Binding-site contacts:
Ligand atom N24 contacts residue GLU94 of chain 1.B at 3.1 Å (salt-bridge).
Ligand atom C13 contacts residue GLY99 of chain 1.B at 3.9 Å.
Ligand atom O27 contacts residue CYS96 of chain 1.B at 3.0 Å (h-bond).
Ligand atom C16 contacts residue LEU146 of chain 1.B at 3.4 Å (hydrophobic).
Ligand atom C19 contacts residue GLY99 of chain 1.B at 3.7 Å.
Ligand atom N24 contacts residue LEU146 of chain 1.B at 3.7 Å.
Ligand atom C6 contacts residue LEU146 of chain 1.B at 3.9 Å (hydrophobic).
Ligand atom C14 contacts residue GLY99 of chain 1.B at 3.8 Å.
Ligand atom C4 contacts residue CYS96 of chain 1.B at 3.6 Å (hydrophobic).
Ligand atom F29 contacts residue ASP157 of chain 1.B at 4.0 Å.
Ligand atom C3 contacts residue ASP103 of chain 1.B at 3.4 Å.
Ligand atom C16 contacts residue GLU94 of chain 1.B at 3.9 Å.
Ligand atom N24 contacts residue PHE95 of chain 1.B at 4.0 Å.
Ligand atom O28 contacts residue LEU25 of chain 1.B at 3.3 Å.
Ligand atom C17 contacts residue LEU146 of chain 1.B at 3.5 Å (hydrophobic).
Ligand atom C15 contacts residue LYS48 of chain 1.B at 3.8 Å.
Ligand atom N24 contacts residue CYS96 of chain 1.B at 3.8 Å.
Ligand atom C14 contacts residue CYS96 of chain 1.B at 3.8 Å (hydrophobic).
Ligand atom C6 contacts residue MET93 of chain 1.B at 3.7 Å (hydrophobic).
Ligand atom C6 contacts residue VAL77 of chain 1.B at 3.6 Å (hydrophobic).
Ligand atom C37 contacts residue ASP103 of chain 1.B at 3.5 Å.
Ligand atom N23 contacts residue CYS96 of chain 1.B at 3.7 Å.
Ligand atom C5 contacts residue ALA156 of chain 1.B at 4.0 Å (hydrophobic).
Ligand atom C4 contacts residue PHE95 of chain 1.B at 3.6 Å (hydrophobic).
Ligand atom C5 contacts residue MET93 of chain 1.B at 3.1 Å (hydrophobic).
Ligand atom C12 contacts residue LEU146 of chain 1.B at 4.0 Å (hydrophobic).
Ligand atom C41 contacts residue ALA98 of chain 1.B at 3.9 Å (hydrophobic).
Ligand atom F29 contacts residue LYS48 of chain 1.B at 2.7 Å.
Ligand atom C40 contacts residue ASP103 of chain 1.B at 3.9 Å.
Ligand atom N23 contacts residue LEU25 of chain 1.B at 3.8 Å.
Ligand atom C20 contacts residue LEU146 of chain 1.B at 3.9 Å (hydrophobic).
Ligand atom C21 contacts residue CYS96 of chain 1.B at 3.7 Å (hydrophobic).
Ligand atom C14 contacts residue LEU25 of chain 1.B at 3.6 Å (hydrophobic).
Ligand atom C21 contacts residue LEU146 of chain 1.B at 4.0 Å (hydrophobic).
Ligand atom C19 contacts residue LEU25 of chain 1.B at 3.9 Å (hydrophobic).
Ligand atom C15 contacts residue MET93 of chain 1.B at 3.9 Å (hydrophobic).
Ligand atom O27 contacts residue PHE95 of chain 1.B at 3.9 Å.
Ligand atom N25 contacts residue ASP103 of chain 1.B at 2.9 Å (salt-bridge).
Ligand atom N24 contacts residue ALA46 of chain 1.B at 3.7 Å.
Ligand atom C4 contacts residue GLY97 of chain 1.B at 3.3 Å.

The small molecule below binds the protein below.
Small molecule (SMILES): CCN(CC)CCNC(=O)c1c(C)[nH]c(/C=C2\C(=O)Nc3ccc(F)cc32)c1C

Sequence of chain 1.B:
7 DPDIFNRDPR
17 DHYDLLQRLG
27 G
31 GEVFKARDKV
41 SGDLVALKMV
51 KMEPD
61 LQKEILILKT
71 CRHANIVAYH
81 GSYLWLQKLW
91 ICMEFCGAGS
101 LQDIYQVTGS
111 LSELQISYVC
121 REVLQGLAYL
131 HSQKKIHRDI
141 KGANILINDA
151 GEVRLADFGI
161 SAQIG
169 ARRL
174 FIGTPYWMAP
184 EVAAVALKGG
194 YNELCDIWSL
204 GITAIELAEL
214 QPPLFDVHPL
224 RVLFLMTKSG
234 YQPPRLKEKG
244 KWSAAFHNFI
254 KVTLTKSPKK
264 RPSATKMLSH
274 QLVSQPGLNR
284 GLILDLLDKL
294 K